Sequence of chain 1.A:
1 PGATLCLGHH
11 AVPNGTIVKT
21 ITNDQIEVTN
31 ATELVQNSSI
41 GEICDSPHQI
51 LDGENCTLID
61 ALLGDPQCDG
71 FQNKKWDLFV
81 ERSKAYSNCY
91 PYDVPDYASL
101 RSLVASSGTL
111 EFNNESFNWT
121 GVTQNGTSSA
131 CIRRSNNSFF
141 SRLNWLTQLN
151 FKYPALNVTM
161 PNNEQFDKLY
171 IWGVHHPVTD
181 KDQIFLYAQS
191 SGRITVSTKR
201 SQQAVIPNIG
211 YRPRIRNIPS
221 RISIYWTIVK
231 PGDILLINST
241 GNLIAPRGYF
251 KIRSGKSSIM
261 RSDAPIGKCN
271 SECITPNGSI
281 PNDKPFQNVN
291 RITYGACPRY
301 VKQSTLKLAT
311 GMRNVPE

The small molecule below binds the protein below.
Small molecule (SMILES): CC(=O)N[C@@H]1[C@@H](O)[C@H](O)[C@@H](CO)O[C@H]1O

Binding-site contacts:
Ligand atom C2 contacts residue ASN14 of chain 1.A at 2.6 Å.
Ligand atom C4 contacts residue ASN14 of chain 1.A at 4.2 Å.
Ligand atom O7 contacts residue ASN14 of chain 1.A at 2.9 Å (h-bond).
Ligand atom C5 contacts residue ASN14 of chain 1.A at 3.6 Å.
Ligand atom C1 contacts residue ASN14 of chain 1.A at 1.4 Å.
Ligand atom N2 contacts residue ASN14 of chain 1.A at 3.3 Å (h-bond).
Ligand atom O5 contacts residue ASN14 of chain 1.A at 2.2 Å (h-bond).
Ligand atom C3 contacts residue ASN14 of chain 1.A at 3.9 Å.
Ligand atom C8 contacts residue ASN30 of chain 1.A at 3.1 Å.
Ligand atom C7 contacts residue ASN14 of chain 1.A at 3.4 Å.
Ligand atom C8 contacts residue THR16 of chain 1.A at 4.3 Å.